Binding-site contacts:
Ligand atom C3 contacts residue ASN168 of chain 1.B at 3.7 Å.
Ligand atom C5 contacts residue ASN168 of chain 1.B at 3.5 Å.
Ligand atom C8 contacts residue ASN166 of chain 1.B at 4.1 Å.
Ligand atom O7 contacts residue ASN166 of chain 1.B at 3.4 Å (h-bond).
Ligand atom O5 contacts residue ASN168 of chain 1.B at 2.2 Å (h-bond).
Ligand atom C6 contacts residue SER195 of chain 1.B at 4.3 Å.
Ligand atom C7 contacts residue ASN166 of chain 1.B at 4.1 Å.
Ligand atom C7 contacts residue ASN168 of chain 1.B at 3.3 Å.
Ligand atom C1 contacts residue ASN168 of chain 1.B at 1.5 Å.
Ligand atom O7 contacts residue ILE151 of chain 1.B at 3.8 Å.
Ligand atom O6 contacts residue GLU317 of chain 1.B at 4.0 Å.
Ligand atom O7 contacts residue ASN168 of chain 1.B at 3.2 Å (h-bond).
Ligand atom N2 contacts residue ASN168 of chain 1.B at 2.9 Å (h-bond).
Ligand atom C2 contacts residue ASN168 of chain 1.B at 2.3 Å.
Ligand atom O6 contacts residue SER195 of chain 1.B at 3.8 Å.
Ligand atom O7 contacts residue VAL156 of chain 1.B at 4.5 Å.
Ligand atom C4 contacts residue ASN168 of chain 1.B at 4.1 Å.
Ligand atom C8 contacts residue ASN168 of chain 1.B at 4.5 Å.

Sequence of chain 1.B:
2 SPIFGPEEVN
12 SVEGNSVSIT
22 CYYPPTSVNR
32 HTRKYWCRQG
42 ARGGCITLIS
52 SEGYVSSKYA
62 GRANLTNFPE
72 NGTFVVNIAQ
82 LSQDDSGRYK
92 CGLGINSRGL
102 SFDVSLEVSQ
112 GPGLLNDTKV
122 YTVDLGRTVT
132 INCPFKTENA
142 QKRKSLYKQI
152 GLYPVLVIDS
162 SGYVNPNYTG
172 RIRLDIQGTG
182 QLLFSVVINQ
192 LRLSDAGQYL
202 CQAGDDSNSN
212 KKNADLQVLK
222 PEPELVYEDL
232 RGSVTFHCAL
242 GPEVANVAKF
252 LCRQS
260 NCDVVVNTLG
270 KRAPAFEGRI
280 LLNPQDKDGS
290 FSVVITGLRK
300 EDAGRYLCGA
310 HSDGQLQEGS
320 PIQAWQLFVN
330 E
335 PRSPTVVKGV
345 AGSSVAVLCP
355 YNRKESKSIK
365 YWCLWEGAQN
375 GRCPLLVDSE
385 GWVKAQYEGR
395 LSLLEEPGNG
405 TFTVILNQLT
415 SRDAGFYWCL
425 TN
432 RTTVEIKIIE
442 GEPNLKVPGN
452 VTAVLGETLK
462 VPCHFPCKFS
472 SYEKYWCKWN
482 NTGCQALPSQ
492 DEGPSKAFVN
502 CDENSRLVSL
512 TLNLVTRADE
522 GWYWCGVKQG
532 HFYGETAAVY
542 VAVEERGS

This small molecule binds to this protein.
Small molecule (SMILES): CC(=O)N[C@@H]1[C@@H](O)[C@H](O)[C@@H](CO)O[C@H]1O